Binding-site contacts:
Ligand atom O7 contacts residue ASN47 of chain 1.F at 3.6 Å.
Ligand atom N2 contacts residue THR49 of chain 1.F at 3.3 Å (h-bond).
Ligand atom C3 contacts residue ASN47 of chain 1.F at 3.8 Å.
Ligand atom C2 contacts residue THR49 of chain 1.F at 4.0 Å.
Ligand atom C7 contacts residue THR49 of chain 1.F at 4.2 Å.
Ligand atom O5 contacts residue ASN47 of chain 1.F at 2.4 Å (h-bond).
Ligand atom O5 contacts residue PHE45 of chain 1.F at 4.1 Å.
Ligand atom C6 contacts residue PHE45 of chain 1.F at 3.8 Å (hydrophobic).
Ligand atom C2 contacts residue ASN47 of chain 1.F at 2.4 Å.
Ligand atom N2 contacts residue ASN47 of chain 1.F at 2.9 Å (h-bond).
Ligand atom C5 contacts residue PHE45 of chain 1.F at 3.8 Å (hydrophobic).
Ligand atom C7 contacts residue ASN47 of chain 1.F at 3.5 Å.
Ligand atom C8 contacts residue THR49 of chain 1.F at 4.2 Å.
Ligand atom C4 contacts residue ASN47 of chain 1.F at 4.2 Å.
Ligand atom C1 contacts residue THR49 of chain 1.F at 3.8 Å.
Ligand atom C1 contacts residue ASN47 of chain 1.F at 1.4 Å.
Ligand atom C5 contacts residue ASN47 of chain 1.F at 3.7 Å.

This protein binds this small molecule.
Small molecule (SMILES): CC(=O)N[C@@H]1[C@@H](O)[C@H](O)[C@@H](CO)O[C@H]1O

Sequence of chain 1.F:
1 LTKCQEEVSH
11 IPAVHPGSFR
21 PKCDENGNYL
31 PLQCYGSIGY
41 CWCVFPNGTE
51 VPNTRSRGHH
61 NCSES